Binding-site contacts:
Ligand atom N9 contacts residue HIS407 of chain 1.K at 4.4 Å.
Ligand atom C2 contacts residue GLY416 of chain 1.K at 3.6 Å.
Ligand atom N7 contacts residue HIS407 of chain 1.K at 3.8 Å.
Ligand atom O2P contacts residue HIS407 of chain 1.K at 4.1 Å.
Ligand atom N6 contacts residue GLY414 of chain 1.K at 4.4 Å.
Ligand atom C8 contacts residue SER409 of chain 1.K at 4.2 Å.
Ligand atom N6 contacts residue PRO204 of chain 1.K at 4.4 Å.
Ligand atom N1 contacts residue PRO408 of chain 1.K at 3.8 Å.
Ligand atom N6 contacts residue SER409 of chain 1.K at 3.3 Å (h-bond).
Ligand atom C4 contacts residue PRO408 of chain 1.K at 3.9 Å (hydrophobic).
Ligand atom C6 contacts residue PRO204 of chain 1.K at 4.3 Å (hydrophobic).
Ligand atom N7 contacts residue SER409 of chain 1.K at 3.2 Å (h-bond).
Ligand atom C6 contacts residue GLY416 of chain 1.K at 4.2 Å.
Ligand atom C2' contacts residue HIS407 of chain 1.K at 4.0 Å.
Ligand atom C6 contacts residue SER409 of chain 1.K at 3.8 Å.
Ligand atom C2 contacts residue ILE399 of chain 1.K at 4.3 Å (hydrophobic).
Ligand atom N6 contacts residue GLY416 of chain 1.K at 3.7 Å.
Ligand atom N3 contacts residue PRO408 of chain 1.K at 3.6 Å.
Ligand atom O2P contacts residue ASP403 of chain 1.AA at 3.9 Å.
Ligand atom N1 contacts residue GLY416 of chain 1.K at 3.1 Å (h-bond).
Ligand atom C8 contacts residue HIS407 of chain 1.K at 3.4 Å.
Ligand atom O1P contacts residue HIS405 of chain 1.AA at 3.9 Å.
Ligand atom C5 contacts residue PRO408 of chain 1.K at 4.2 Å (hydrophobic).
Ligand atom C2' contacts residue PRO408 of chain 1.K at 4.3 Å (hydrophobic).
Ligand atom C5 contacts residue PRO204 of chain 1.K at 4.1 Å (hydrophobic).
Ligand atom C2 contacts residue PRO408 of chain 1.K at 4.0 Å (hydrophobic).
Ligand atom N6 contacts residue PHE415 of chain 1.K at 4.4 Å.
Ligand atom N6 contacts residue PRO408 of chain 1.K at 4.0 Å.
Ligand atom C6 contacts residue PRO408 of chain 1.K at 3.8 Å (hydrophobic).
Ligand atom N9 contacts residue PRO408 of chain 1.K at 3.8 Å.
Ligand atom O2P contacts residue GLY404 of chain 1.AA at 4.2 Å.
Ligand atom N7 contacts residue PRO204 of chain 1.K at 4.1 Å.
Ligand atom C1' contacts residue PRO408 of chain 1.K at 3.9 Å (hydrophobic).
Ligand atom C8 contacts residue PRO408 of chain 1.K at 4.4 Å (hydrophobic).
Ligand atom C5 contacts residue SER409 of chain 1.K at 3.7 Å.

This small molecule binds to this protein.
Small molecule (SMILES): Nc1ncnc2c1ncn2[C@H]1C[C@H](O)[C@@H](COP(=O)(O)O)O1

Sequence of chain 1.AA:
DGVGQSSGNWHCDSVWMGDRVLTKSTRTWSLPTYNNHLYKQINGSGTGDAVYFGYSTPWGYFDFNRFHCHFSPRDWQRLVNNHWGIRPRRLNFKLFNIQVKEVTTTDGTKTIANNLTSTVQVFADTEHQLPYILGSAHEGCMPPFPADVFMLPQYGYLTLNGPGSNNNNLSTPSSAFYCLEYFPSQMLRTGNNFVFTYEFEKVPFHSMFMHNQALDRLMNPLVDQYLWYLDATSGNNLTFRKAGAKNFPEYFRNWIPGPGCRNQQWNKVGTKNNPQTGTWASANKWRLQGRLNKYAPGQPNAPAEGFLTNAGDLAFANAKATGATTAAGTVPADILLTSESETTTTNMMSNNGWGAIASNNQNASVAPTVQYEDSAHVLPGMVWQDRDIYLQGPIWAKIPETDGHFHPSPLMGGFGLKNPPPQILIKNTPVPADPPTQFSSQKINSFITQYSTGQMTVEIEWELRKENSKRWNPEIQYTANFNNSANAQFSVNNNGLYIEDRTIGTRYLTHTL

Sequence of chain 1.K:
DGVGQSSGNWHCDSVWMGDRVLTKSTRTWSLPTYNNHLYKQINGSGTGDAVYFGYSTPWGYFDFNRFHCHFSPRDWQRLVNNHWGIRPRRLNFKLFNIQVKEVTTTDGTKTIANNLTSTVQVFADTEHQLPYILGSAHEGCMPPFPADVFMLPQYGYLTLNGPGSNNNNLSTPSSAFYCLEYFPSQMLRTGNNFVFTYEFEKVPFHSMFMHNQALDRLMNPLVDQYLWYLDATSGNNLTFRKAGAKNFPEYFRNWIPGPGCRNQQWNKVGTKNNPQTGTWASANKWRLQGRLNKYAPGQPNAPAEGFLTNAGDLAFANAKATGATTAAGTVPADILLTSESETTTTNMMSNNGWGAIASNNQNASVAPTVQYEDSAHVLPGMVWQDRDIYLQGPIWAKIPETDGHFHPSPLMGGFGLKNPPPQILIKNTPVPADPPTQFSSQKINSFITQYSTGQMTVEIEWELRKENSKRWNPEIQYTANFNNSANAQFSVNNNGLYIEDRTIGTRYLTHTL